The protein below binds the small molecule below.
Small molecule (SMILES): CCC(CC)Nc1cc(C(=O)O)ccc1N1C(=O)CC[C@@]1(CN)CO

Sequence of chain 4.A:
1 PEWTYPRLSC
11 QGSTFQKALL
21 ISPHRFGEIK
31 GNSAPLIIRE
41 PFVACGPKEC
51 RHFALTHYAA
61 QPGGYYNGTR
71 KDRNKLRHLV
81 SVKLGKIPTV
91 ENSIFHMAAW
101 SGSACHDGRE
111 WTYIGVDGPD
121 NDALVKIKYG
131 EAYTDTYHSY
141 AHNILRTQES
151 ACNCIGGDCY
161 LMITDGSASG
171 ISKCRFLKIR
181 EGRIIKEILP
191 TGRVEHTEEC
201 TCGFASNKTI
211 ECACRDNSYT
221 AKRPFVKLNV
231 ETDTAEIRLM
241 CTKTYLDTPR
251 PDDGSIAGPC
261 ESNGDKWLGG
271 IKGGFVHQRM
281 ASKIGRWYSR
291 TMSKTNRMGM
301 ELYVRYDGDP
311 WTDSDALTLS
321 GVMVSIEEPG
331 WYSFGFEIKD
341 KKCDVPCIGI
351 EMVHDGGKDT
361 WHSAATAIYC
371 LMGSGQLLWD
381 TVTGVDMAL

Binding-site contacts:
Ligand atom C1 contacts residue ARG39 of chain 4.A at 3.4 Å.
Ligand atom C15 contacts residue TRP100 of chain 4.A at 3.8 Å (hydrophobic).
Ligand atom C10 contacts residue ILE144 of chain 4.A at 3.9 Å (hydrophobic).
Ligand atom C1 contacts residue ARG297 of chain 4.A at 3.3 Å.
Ligand atom C14 contacts residue SER101 of chain 4.A at 3.9 Å.
Ligand atom C1 contacts residue TYR332 of chain 4.A at 3.3 Å (hydrophobic).
Ligand atom C16 contacts residue ARG73 of chain 4.A at 3.8 Å.
Ligand atom C5 contacts residue ASP72 of chain 4.A at 3.9 Å.
Ligand atom O13 contacts residue ARG73 of chain 4.A at 2.8 Å (salt-bridge).
Ligand atom O18 contacts residue ARG77 of chain 4.A at 3.1 Å (salt-bridge).
Ligand atom C18 contacts residue TRP100 of chain 4.A at 3.0 Å (hydrophobic).
Ligand atom O21 contacts residue ARG215 of chain 4.A at 3.0 Å (salt-bridge).
Ligand atom O20 contacts residue ARG297 of chain 4.A at 2.7 Å (salt-bridge).
Ligand atom C16 contacts residue ASP72 of chain 4.A at 3.6 Å.
Ligand atom C7 contacts residue ARG39 of chain 4.A at 3.3 Å.
Ligand atom O21 contacts residue TYR332 of chain 4.A at 3.3 Å (h-bond).
Ligand atom O18 contacts residue ASP72 of chain 4.A at 3.4 Å.
Ligand atom N17 contacts residue GLU199 of chain 4.A at 2.9 Å (salt-bridge).
Ligand atom O21 contacts residue ARG297 of chain 4.A at 3.2 Å (salt-bridge).
Ligand atom C12 contacts residue ARG215 of chain 4.A at 3.5 Å.
Ligand atom C6 contacts residue GLU40 of chain 4.A at 3.3 Å.
Ligand atom C7 contacts residue GLU40 of chain 4.A at 3.3 Å.
Ligand atom C17 contacts residue GLU199 of chain 4.A at 3.4 Å.
Ligand atom C6 contacts residue ASP72 of chain 4.A at 3.5 Å.
Ligand atom C7 contacts residue TYR332 of chain 4.A at 3.4 Å (hydrophobic).
Ligand atom C2 contacts residue ARG39 of chain 4.A at 3.8 Å.
Ligand atom C15 contacts residue ARG73 of chain 4.A at 3.8 Å.
Ligand atom C14 contacts residue TRP100 of chain 4.A at 3.8 Å (hydrophobic).
Ligand atom O20 contacts residue ARG39 of chain 4.A at 2.5 Å (salt-bridge).
Ligand atom C17 contacts residue GLU149 of chain 4.A at 3.2 Å.
Ligand atom O18 contacts residue GLU40 of chain 4.A at 3.8 Å.
Ligand atom O13 contacts residue ASP72 of chain 4.A at 3.0 Å (salt-bridge).
Ligand atom C9 contacts residue ALA168 of chain 4.A at 3.9 Å (hydrophobic).
Ligand atom C18 contacts residue GLU149 of chain 4.A at 3.3 Å.
Ligand atom O18 contacts residue TRP100 of chain 4.A at 2.6 Å (h-bond).
Ligand atom C2 contacts residue TYR332 of chain 4.A at 3.1 Å (hydrophobic).
Ligand atom C7 contacts residue ASP72 of chain 4.A at 3.5 Å.
Ligand atom C3 contacts residue TYR332 of chain 4.A at 3.5 Å (hydrophobic).
Ligand atom C13 contacts residue GLU149 of chain 4.A at 3.7 Å.
Ligand atom N17 contacts residue GLU198 of chain 4.A at 3.0 Å (salt-bridge).